Binding-site contacts:
Ligand atom O5 contacts residue ASN156 of chain 1.A at 2.5 Å (h-bond).
Ligand atom C5 contacts residue ASN156 of chain 1.A at 3.7 Å.
Ligand atom C2 contacts residue ASN156 of chain 1.A at 2.5 Å.
Ligand atom C7 contacts residue ASN156 of chain 1.A at 3.2 Å.
Ligand atom C3 contacts residue ASN156 of chain 1.A at 3.8 Å.
Ligand atom C8 contacts residue ASN156 of chain 1.A at 4.3 Å.
Ligand atom O7 contacts residue GLU123 of chain 1.A at 4.1 Å.
Ligand atom N2 contacts residue ASN156 of chain 1.A at 2.8 Å (h-bond).
Ligand atom C4 contacts residue ASN156 of chain 1.A at 4.3 Å.
Ligand atom O7 contacts residue ASN156 of chain 1.A at 3.3 Å (h-bond).
Ligand atom C1 contacts residue ASN156 of chain 1.A at 1.4 Å.
Ligand atom C7 contacts residue GLU123 of chain 1.A at 4.0 Å.
Ligand atom C8 contacts residue GLU123 of chain 1.A at 3.7 Å.
Ligand atom C6 contacts residue ASN156 of chain 1.A at 4.5 Å.

Sequence of chain 1.A:
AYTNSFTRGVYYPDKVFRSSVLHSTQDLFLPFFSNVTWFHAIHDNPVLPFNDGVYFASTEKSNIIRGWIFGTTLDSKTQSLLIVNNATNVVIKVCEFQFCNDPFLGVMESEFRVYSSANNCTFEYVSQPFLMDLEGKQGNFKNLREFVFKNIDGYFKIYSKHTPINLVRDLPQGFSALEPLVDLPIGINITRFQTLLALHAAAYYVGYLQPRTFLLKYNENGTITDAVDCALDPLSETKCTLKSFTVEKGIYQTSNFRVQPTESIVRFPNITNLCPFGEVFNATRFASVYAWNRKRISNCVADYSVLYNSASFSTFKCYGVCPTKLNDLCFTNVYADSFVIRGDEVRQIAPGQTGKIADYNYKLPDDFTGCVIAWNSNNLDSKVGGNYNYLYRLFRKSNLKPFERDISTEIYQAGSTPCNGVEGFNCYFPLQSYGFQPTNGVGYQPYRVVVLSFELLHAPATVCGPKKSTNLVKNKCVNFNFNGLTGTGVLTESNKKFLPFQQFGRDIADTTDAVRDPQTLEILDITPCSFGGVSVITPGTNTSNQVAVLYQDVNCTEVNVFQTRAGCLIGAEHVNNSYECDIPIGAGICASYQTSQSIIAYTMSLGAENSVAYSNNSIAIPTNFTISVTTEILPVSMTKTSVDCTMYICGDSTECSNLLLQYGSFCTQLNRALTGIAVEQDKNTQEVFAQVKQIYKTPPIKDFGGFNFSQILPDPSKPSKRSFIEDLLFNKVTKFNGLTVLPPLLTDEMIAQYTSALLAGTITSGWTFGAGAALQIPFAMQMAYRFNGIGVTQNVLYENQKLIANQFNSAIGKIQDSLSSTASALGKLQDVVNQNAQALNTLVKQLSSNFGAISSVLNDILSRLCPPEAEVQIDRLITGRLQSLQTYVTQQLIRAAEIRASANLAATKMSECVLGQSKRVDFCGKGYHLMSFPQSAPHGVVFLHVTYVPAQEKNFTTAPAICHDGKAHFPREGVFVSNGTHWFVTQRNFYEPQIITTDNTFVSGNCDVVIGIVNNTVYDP

This small molecule binds to this protein.
Small molecule (SMILES): CC(=O)N[C@@H]1[C@@H](O)[C@H](O)[C@@H](CO)O[C@H]1O